This protein binds this small molecule.
Small molecule (SMILES): CN1CCN(C(=O)[C@H](CNC(=O)c2ccc(Cl)s2)NS(=O)(=O)c2cc(F)cc(N3CCCCC3=O)c2Cl)CC1

Binding-site contacts:
Ligand atom C5 contacts residue LYS82 of chain 1.D at 3.4 Å.
Ligand atom C29 contacts residue TRP205 of chain 1.D at 3.6 Å (hydrophobic).
Ligand atom C6 contacts residue THR84 of chain 1.D at 3.5 Å.
Ligand atom C6 contacts residue TYR85 of chain 1.D at 3.7 Å (hydrophobic).
Ligand atom CL3 contacts residue VAL203 of chain 1.D at 3.6 Å.
Ligand atom N27 contacts residue GLY206 of chain 1.D at 3.7 Å.
Ligand atom O38 contacts residue TRP205 of chain 1.D at 3.4 Å.
Ligand atom C23 contacts residue TYR85 of chain 1.D at 3.4 Å (hydrophobic).
Ligand atom C1 contacts residue TRP205 of chain 1.D at 3.5 Å (hydrophobic).
Ligand atom CL4 contacts residue GLY206 of chain 1.D at 3.5 Å.
Ligand atom N16 contacts residue GLY206 of chain 1.D at 2.8 Å (h-bond).
Ligand atom O35 contacts residue TYR85 of chain 1.D at 3.5 Å.
Ligand atom C21 contacts residue GLN182 of chain 1.D at 3.5 Å.
Ligand atom C5 contacts residue TYR85 of chain 1.D at 3.8 Å (hydrophobic).
Ligand atom C24 contacts residue SER204 of chain 1.D at 3.6 Å.
Ligand atom C25 contacts residue GLN46 of chain 1.D at 3.5 Å.
Ligand atom O38 contacts residue GLY206 of chain 1.D at 3.1 Å (h-bond).
Ligand atom C33 contacts residue ALA180 of chain 1.D at 3.2 Å (hydrophobic).
Ligand atom C33 contacts residue GLY206 of chain 1.D at 3.4 Å.
Ligand atom N27 contacts residue GLY208 of chain 1.D at 3.1 Å (h-bond).
Ligand atom N16 contacts residue GLY208 of chain 1.D at 3.6 Å.
Ligand atom O35 contacts residue LYS82 of chain 1.D at 3.5 Å (salt-bridge).
Ligand atom C25 contacts residue TYR85 of chain 1.D at 3.5 Å (hydrophobic).
Ligand atom C5 contacts residue GLU83 of chain 1.D at 3.3 Å.
Ligand atom S30 contacts residue TRP205 of chain 1.D at 3.5 Å.
Ligand atom C33 contacts residue GLY208 of chain 1.D at 3.4 Å.
Ligand atom C33 contacts residue TRP205 of chain 1.D at 3.7 Å (hydrophobic).
Ligand atom CL3 contacts residue ILE217 of chain 1.D at 3.5 Å.
Ligand atom C31 contacts residue TRP205 of chain 1.D at 3.3 Å (hydrophobic).
Ligand atom C32 contacts residue TRP205 of chain 1.D at 3.5 Å (hydrophobic).
Ligand atom N27 contacts residue CYS209 of chain 1.D at 3.8 Å.
Ligand atom C23 contacts residue HIS42 of chain 1.D at 3.6 Å.
Ligand atom C29 contacts residue GLY206 of chain 1.D at 3.5 Å.
Ligand atom S30 contacts residue VAL203 of chain 1.D at 3.7 Å.
Ligand atom C32 contacts residue GLY206 of chain 1.D at 3.7 Å.
Ligand atom O39 contacts residue GLN182 of chain 1.D at 3.7 Å.
Ligand atom CL3 contacts residue TRP205 of chain 1.D at 3.7 Å.
Ligand atom C17 contacts residue GLY206 of chain 1.D at 3.8 Å.
Ligand atom C32 contacts residue ALA180 of chain 1.D at 3.3 Å (hydrophobic).
Ligand atom CL3 contacts residue TYR218 of chain 1.D at 3.6 Å.

Sequence of chain 1.D:
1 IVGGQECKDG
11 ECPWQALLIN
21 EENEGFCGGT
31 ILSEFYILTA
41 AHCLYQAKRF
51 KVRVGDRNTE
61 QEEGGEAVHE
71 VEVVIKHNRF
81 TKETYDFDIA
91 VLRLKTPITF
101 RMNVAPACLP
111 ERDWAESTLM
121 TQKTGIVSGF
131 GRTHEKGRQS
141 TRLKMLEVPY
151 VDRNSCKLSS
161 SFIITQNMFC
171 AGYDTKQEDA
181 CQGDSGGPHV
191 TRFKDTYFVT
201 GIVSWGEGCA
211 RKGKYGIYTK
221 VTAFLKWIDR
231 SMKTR